Sequence of chain 1.A:
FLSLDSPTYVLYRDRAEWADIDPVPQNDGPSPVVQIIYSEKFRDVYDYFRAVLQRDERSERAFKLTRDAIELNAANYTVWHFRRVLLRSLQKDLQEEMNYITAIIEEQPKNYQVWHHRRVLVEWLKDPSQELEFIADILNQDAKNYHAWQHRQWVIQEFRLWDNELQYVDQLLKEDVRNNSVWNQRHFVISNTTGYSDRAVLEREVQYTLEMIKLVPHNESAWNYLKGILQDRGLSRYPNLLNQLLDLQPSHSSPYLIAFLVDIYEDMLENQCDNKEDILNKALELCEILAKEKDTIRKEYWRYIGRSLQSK

The protein below binds the small molecule below.
Small molecule (SMILES): CC(C)CCCC(C)CCCC(C)C[C@@H](O)P(=O)(O)O

Sequence of chain 1.B:
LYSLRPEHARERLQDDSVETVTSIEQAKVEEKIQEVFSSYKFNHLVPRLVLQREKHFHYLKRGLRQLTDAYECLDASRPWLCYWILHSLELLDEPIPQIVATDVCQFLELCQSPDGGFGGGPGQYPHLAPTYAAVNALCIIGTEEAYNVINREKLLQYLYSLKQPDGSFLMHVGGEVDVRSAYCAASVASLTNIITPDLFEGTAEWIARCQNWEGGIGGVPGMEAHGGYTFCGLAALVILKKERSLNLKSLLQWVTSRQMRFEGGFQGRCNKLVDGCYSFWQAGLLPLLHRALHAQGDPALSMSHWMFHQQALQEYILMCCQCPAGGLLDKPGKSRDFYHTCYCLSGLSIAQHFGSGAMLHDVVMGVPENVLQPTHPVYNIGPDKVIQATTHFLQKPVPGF

Binding-site contacts:
Ligand atom C15 contacts residue CYS233 of chain 1.B at 3.9 Å (hydrophobic).
Ligand atom C3 contacts residue TYR112 of chain 1.A at 3.7 Å (hydrophobic).
Ligand atom O3P contacts residue HIS227 of chain 1.B at 3.5 Å (h-bond).
Ligand atom C12 contacts residue TRP282 of chain 1.B at 3.6 Å (hydrophobic).
Ligand atom C7 contacts residue GLY229 of chain 1.B at 3.9 Å.
Ligand atom C5 contacts residue TYR112 of chain 1.A at 3.1 Å (hydrophobic).
Ligand atom O1P contacts residue LYS110 of chain 1.A at 3.6 Å (salt-bridge).
Ligand atom C14 contacts residue ARG181 of chain 1.B at 3.9 Å.
Ligand atom O2P contacts residue ARG270 of chain 1.B at 2.8 Å (salt-bridge).
Ligand atom C14 contacts residue TRP81 of chain 1.B at 3.6 Å (hydrophobic).
Ligand atom C11 contacts residue 2C51 of chain 1.E at 3.3 Å.
Ligand atom C7 contacts residue 2C51 of chain 1.E at 3.8 Å.
Ligand atom C10 contacts residue GLY229 of chain 1.B at 3.5 Å.
Ligand atom C9 contacts residue 2C51 of chain 1.E at 3.7 Å.
Ligand atom P contacts residue TYR279 of chain 1.B at 3.9 Å.
Ligand atom C2 contacts residue HIS227 of chain 1.B at 3.8 Å.
Ligand atom C9 contacts residue TRP282 of chain 1.B at 3.5 Å (hydrophobic).
Ligand atom C11 contacts residue ARG181 of chain 1.B at 3.9 Å.
Ligand atom O1 contacts residue LYS110 of chain 1.A at 2.6 Å (salt-bridge).
Ligand atom C15 contacts residue TYR184 of chain 1.B at 3.5 Å (hydrophobic).
Ligand atom C5 contacts residue 2C51 of chain 1.E at 3.7 Å.
Ligand atom C4 contacts residue TYR230 of chain 1.B at 3.7 Å (hydrophobic).
Ligand atom C1 contacts residue LYS110 of chain 1.A at 3.5 Å.
Ligand atom C4 contacts residue TYR146 of chain 1.A at 3.6 Å (hydrophobic).
Ligand atom P contacts residue HIS227 of chain 1.B at 3.6 Å.
Ligand atom C8 contacts residue 2C51 of chain 1.E at 3.8 Å.
Ligand atom C10 contacts residue TRP282 of chain 1.B at 3.8 Å (hydrophobic).
Ligand atom C6 contacts residue HIS227 of chain 1.B at 3.6 Å.
Ligand atom O2P contacts residue LYS273 of chain 1.B at 3.5 Å (salt-bridge).
Ligand atom C8 contacts residue GLY229 of chain 1.B at 3.6 Å.
Ligand atom C14 contacts residue 2C51 of chain 1.E at 3.6 Å.
Ligand atom O2P contacts residue HIS227 of chain 1.B at 2.6 Å (h-bond).
Ligand atom O3P contacts residue 2C51 of chain 1.E at 3.9 Å.
Ligand atom O3P contacts residue TYR279 of chain 1.B at 2.7 Å (h-bond).
Ligand atom C9 contacts residue TYR340 of chain 1.B at 3.5 Å (hydrophobic).
Ligand atom P contacts residue ARG270 of chain 1.B at 3.5 Å.
Ligand atom C12 contacts residue CYS233 of chain 1.B at 3.7 Å (hydrophobic).
Ligand atom O1P contacts residue ARG270 of chain 1.B at 3.2 Å (salt-bridge).
Ligand atom O2P contacts residue TYR279 of chain 1.B at 3.8 Å.
Ligand atom C4 contacts residue TYR112 of chain 1.A at 3.6 Å (hydrophobic).